Sequence of chain 1.C:
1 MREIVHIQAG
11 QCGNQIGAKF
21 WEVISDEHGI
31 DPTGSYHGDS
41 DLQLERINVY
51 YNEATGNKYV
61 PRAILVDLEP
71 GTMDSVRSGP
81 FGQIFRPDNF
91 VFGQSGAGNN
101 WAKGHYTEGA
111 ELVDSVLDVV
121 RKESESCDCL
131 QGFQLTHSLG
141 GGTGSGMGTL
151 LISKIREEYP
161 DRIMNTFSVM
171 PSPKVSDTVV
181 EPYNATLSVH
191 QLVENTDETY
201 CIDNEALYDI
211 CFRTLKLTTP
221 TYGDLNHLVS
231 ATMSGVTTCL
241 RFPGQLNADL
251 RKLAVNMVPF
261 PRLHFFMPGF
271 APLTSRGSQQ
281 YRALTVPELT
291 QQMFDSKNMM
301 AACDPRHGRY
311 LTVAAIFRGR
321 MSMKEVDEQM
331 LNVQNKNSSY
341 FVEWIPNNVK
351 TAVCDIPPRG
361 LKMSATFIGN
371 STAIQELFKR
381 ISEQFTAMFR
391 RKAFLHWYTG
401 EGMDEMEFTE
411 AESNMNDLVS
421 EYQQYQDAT

The protein below binds the small molecule below.
Small molecule (SMILES): CC(=O)O[C@H]1C(=O)[C@@]2(C)[C@H]([C@H](OC(=O)c3ccccc3)[C@]3(O)C[C@H](OC(=O)[C@H](O)[C@@H](NC(=O)c4ccccc4)c4ccccc4)C(C)=C1C3(C)C)[C@]1(OC(C)=O)CO[C@@H]1C[C@@H]2O

Binding-site contacts:
Ligand atom O13 contacts residue PRO358 of chain 1.C at 3.2 Å (h-bond).
Ligand atom C42 contacts residue VAL23 of chain 1.C at 3.6 Å (hydrophobic).
Ligand atom O06 contacts residue LEU273 of chain 1.C at 3.6 Å.
Ligand atom O14 contacts residue HIS227 of chain 1.C at 3.0 Å (h-bond).
Ligand atom C07 contacts residue HIS227 of chain 1.C at 3.6 Å.
Ligand atom O06 contacts residue THR274 of chain 1.C at 3.3 Å (h-bond).
Ligand atom C28 contacts residue PRO358 of chain 1.C at 3.9 Å (hydrophobic).
Ligand atom O13 contacts residue ARG359 of chain 1.C at 3.4 Å.
Ligand atom C33 contacts residue GLU22 of chain 1.C at 3.6 Å.
Ligand atom O05 contacts residue PRO272 of chain 1.C at 3.1 Å (h-bond).
Ligand atom C40 contacts residue PRO358 of chain 1.C at 3.9 Å (hydrophobic).
Ligand atom C42 contacts residue PRO358 of chain 1.C at 4.0 Å (hydrophobic).
Ligand atom C41 contacts residue PRO358 of chain 1.C at 3.8 Å (hydrophobic).
Ligand atom C16 contacts residue GLN279 of chain 1.C at 3.2 Å.
Ligand atom C36 contacts residue ASP26 of chain 1.C at 3.5 Å.
Ligand atom C35 contacts residue ASP26 of chain 1.C at 3.3 Å.
Ligand atom C14 contacts residue LEU215 of chain 1.C at 3.9 Å (hydrophobic).
Ligand atom C14 contacts residue THR274 of chain 1.C at 3.8 Å.
Ligand atom C41 contacts residue SER234 of chain 1.C at 3.6 Å.
Ligand atom C19 contacts residue THR274 of chain 1.C at 3.6 Å.
Ligand atom C41 contacts residue VAL23 of chain 1.C at 3.6 Å (hydrophobic).
Ligand atom C30 contacts residue HIS227 of chain 1.C at 3.5 Å.
Ligand atom O05 contacts residue LEU273 of chain 1.C at 3.2 Å.
Ligand atom C40 contacts residue SER234 of chain 1.C at 3.7 Å.
Ligand atom O06 contacts residue PRO272 of chain 1.C at 3.1 Å (h-bond).
Ligand atom C47 contacts residue ARG276 of chain 1.C at 3.7 Å.
Ligand atom C07 contacts residue ASP224 of chain 1.C at 3.8 Å.
Ligand atom C15 contacts residue PRO272 of chain 1.C at 3.3 Å (hydrophobic).
Ligand atom C44 contacts residue GLY360 of chain 1.C at 3.7 Å.
Ligand atom C08 contacts residue LEU228 of chain 1.C at 3.9 Å (hydrophobic).
Ligand atom C31 contacts residue HIS227 of chain 1.C at 4.0 Å.
Ligand atom O07 contacts residue GLN279 of chain 1.C at 2.5 Å (h-bond).
Ligand atom O05 contacts residue PHE270 of chain 1.C at 3.5 Å.
Ligand atom C32 contacts residue VAL23 of chain 1.C at 4.0 Å (hydrophobic).
Ligand atom C34 contacts residue GLU22 of chain 1.C at 3.6 Å.
Ligand atom C32 contacts residue HIS227 of chain 1.C at 3.3 Å.
Ligand atom C39 contacts residue ALA231 of chain 1.C at 3.6 Å (hydrophobic).
Ligand atom C39 contacts residue PHE270 of chain 1.C at 3.6 Å (hydrophobic).
Ligand atom C08 contacts residue HIS227 of chain 1.C at 3.6 Å.
Ligand atom C17 contacts residue GLN279 of chain 1.C at 3.4 Å.